Binding-site contacts:
Ligand atom C11 contacts residue GLN266 of chain 1.L at 3.8 Å.
Ligand atom FE2 contacts residue GLN266 of chain 1.L at 4.5 Å.
Ligand atom N23 contacts residue ARG275 of chain 1.L at 3.0 Å (salt-bridge).
Ligand atom N22 contacts residue GLY265 of chain 1.L at 3.3 Å.
Ligand atom N22 contacts residue GLN266 of chain 1.L at 3.1 Å (h-bond).
Ligand atom N23 contacts residue GLN266 of chain 1.L at 4.3 Å.
Ligand atom N24 contacts residue GLN269 of chain 1.L at 3.0 Å.
Ligand atom C24 contacts residue GLN269 of chain 1.L at 3.8 Å.
Ligand atom C22 contacts residue GLN266 of chain 1.L at 3.5 Å.
Ligand atom C23 contacts residue GLN266 of chain 1.L at 4.1 Å.
Ligand atom N23 contacts residue GLN269 of chain 1.L at 3.7 Å.
Ligand atom N11 contacts residue GLN266 of chain 1.L at 3.1 Å (h-bond).
Ligand atom C22 contacts residue GLY265 of chain 1.L at 4.2 Å.
Ligand atom C23 contacts residue GLN269 of chain 1.L at 4.0 Å.
Ligand atom C23 contacts residue ARG275 of chain 1.L at 4.1 Å.

Sequence of chain 1.L:
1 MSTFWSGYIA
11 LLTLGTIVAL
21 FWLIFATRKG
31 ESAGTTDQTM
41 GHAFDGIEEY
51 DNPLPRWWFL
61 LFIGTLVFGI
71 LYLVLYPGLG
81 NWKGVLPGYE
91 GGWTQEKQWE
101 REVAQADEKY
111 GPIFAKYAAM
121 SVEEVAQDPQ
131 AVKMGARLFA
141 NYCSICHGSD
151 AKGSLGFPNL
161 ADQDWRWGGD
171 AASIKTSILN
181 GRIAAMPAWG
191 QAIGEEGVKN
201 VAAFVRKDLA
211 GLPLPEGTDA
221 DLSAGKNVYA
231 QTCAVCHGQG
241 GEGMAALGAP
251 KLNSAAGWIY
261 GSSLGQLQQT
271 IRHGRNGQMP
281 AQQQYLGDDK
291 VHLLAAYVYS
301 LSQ

A small-molecule ligand and the protein it binds are described below.
Small molecule (SMILES): N#C[Fe](C#N)(C#N)(C#N)(C#N)C#N